Sequence of chain 1.A:
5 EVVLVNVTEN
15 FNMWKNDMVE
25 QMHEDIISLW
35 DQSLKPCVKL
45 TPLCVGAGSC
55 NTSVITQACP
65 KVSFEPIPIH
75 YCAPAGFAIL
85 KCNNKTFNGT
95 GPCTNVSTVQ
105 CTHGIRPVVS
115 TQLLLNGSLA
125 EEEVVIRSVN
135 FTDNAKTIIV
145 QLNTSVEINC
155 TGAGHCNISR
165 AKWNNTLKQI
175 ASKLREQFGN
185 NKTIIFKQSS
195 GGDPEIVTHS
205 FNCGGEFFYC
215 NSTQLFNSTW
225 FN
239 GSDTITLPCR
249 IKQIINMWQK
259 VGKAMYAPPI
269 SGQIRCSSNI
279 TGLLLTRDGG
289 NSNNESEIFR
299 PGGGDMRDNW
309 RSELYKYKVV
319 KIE

Binding-site contacts:
Ligand atom O3 contacts residue ASN292 of chain 1.A at 4.4 Å.
Ligand atom O5 contacts residue ASN292 of chain 1.A at 2.4 Å (h-bond).
Ligand atom C3 contacts residue ASN292 of chain 1.A at 3.4 Å.
Ligand atom O7 contacts residue ASN292 of chain 1.A at 4.4 Å.
Ligand atom C7 contacts residue ASN292 of chain 1.A at 4.3 Å.
Ligand atom C4 contacts residue ASN292 of chain 1.A at 3.2 Å.
Ligand atom O6 contacts residue ASN292 of chain 1.A at 3.3 Å (h-bond).
Ligand atom C6 contacts residue ASN292 of chain 1.A at 2.9 Å.
Ligand atom C5 contacts residue ASN292 of chain 1.A at 2.9 Å.
Ligand atom N2 contacts residue ASN292 of chain 1.A at 3.6 Å (h-bond).
Ligand atom C2 contacts residue ASN292 of chain 1.A at 2.5 Å.
Ligand atom C1 contacts residue ASN292 of chain 1.A at 1.4 Å.

This protein binds this small molecule.
Small molecule (SMILES): CC(=O)N[C@H]1CO[C@H](CO[C@@H]2O[C@@H](C)[C@@H](O)[C@@H](O)[C@@H]2O)[C@@H](O)[C@@H]1O